Binding-site contacts:
Ligand atom C5 contacts residue ASN175 of chain 1.A at 3.7 Å.
Ligand atom C8 contacts residue THR28 of chain 1.A at 4.1 Å.
Ligand atom C2 contacts residue ASN175 of chain 1.A at 2.4 Å.
Ligand atom C1 contacts residue ASN175 of chain 1.A at 1.4 Å.
Ligand atom O7 contacts residue ASN175 of chain 1.A at 3.0 Å (h-bond).
Ligand atom C4 contacts residue ASN175 of chain 1.A at 4.2 Å.
Ligand atom C8 contacts residue GLU219 of chain 1.A at 3.4 Å.
Ligand atom O5 contacts residue ASN175 of chain 1.A at 2.4 Å (h-bond).
Ligand atom C7 contacts residue ASN175 of chain 1.A at 3.1 Å.
Ligand atom C3 contacts residue LYS138 of chain 1.A at 4.5 Å.
Ligand atom C3 contacts residue ASN175 of chain 1.A at 3.7 Å.
Ligand atom N2 contacts residue ASN175 of chain 1.A at 2.8 Å (h-bond).
Ligand atom C6 contacts residue VAL136 of chain 1.A at 4.5 Å (hydrophobic).
Ligand atom O3 contacts residue LYS138 of chain 1.A at 3.7 Å.
Ligand atom O3 contacts residue GLU219 of chain 1.A at 4.0 Å.
Ligand atom C7 contacts residue GLU219 of chain 1.A at 3.7 Å.
Ligand atom C8 contacts residue ASN175 of chain 1.A at 4.0 Å.
Ligand atom C3 contacts residue GLU219 of chain 1.A at 3.9 Å.
Ligand atom N2 contacts residue GLU219 of chain 1.A at 3.0 Å (salt-bridge).
Ligand atom C2 contacts residue GLU219 of chain 1.A at 4.0 Å.

A small-molecule ligand and the protein it binds are described below.
Small molecule (SMILES): CC(=O)N[C@H]1[C@H](O[C@H]2[C@H](O)[C@@H](NC(C)=O)CO[C@@H]2CO)O[C@H](CO)[C@@H](O)[C@@H]1O

Sequence of chain 1.A:
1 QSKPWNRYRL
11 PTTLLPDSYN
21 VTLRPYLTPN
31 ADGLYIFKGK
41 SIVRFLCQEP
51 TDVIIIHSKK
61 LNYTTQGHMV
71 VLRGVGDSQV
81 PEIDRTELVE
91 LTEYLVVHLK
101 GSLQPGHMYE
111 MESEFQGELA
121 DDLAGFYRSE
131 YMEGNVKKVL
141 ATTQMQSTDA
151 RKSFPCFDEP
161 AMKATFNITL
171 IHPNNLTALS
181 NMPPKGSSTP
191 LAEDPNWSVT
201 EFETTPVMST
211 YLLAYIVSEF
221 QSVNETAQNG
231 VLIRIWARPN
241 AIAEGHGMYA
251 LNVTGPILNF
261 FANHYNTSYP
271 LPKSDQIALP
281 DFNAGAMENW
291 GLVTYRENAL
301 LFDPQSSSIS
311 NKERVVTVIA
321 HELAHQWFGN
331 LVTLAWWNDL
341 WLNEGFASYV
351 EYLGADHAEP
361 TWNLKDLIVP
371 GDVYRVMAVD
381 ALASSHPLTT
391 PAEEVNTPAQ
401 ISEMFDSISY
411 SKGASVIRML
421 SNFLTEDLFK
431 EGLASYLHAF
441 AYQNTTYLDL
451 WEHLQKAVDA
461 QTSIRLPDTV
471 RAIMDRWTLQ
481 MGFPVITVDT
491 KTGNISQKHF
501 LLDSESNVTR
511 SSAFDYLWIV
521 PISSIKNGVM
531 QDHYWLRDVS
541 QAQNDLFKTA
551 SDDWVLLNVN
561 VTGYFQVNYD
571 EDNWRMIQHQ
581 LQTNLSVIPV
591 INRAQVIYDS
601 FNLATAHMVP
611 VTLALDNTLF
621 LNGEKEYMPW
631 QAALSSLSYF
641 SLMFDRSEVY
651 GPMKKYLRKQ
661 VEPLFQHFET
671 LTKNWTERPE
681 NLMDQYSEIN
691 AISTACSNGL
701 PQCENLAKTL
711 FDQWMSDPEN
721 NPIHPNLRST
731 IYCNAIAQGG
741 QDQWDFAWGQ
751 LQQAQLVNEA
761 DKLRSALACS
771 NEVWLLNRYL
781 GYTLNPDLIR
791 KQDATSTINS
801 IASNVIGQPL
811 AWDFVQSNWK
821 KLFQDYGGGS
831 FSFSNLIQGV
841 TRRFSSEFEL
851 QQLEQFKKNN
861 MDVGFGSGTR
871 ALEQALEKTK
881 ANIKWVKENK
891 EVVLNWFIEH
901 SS